Sequence of chain 42.C:
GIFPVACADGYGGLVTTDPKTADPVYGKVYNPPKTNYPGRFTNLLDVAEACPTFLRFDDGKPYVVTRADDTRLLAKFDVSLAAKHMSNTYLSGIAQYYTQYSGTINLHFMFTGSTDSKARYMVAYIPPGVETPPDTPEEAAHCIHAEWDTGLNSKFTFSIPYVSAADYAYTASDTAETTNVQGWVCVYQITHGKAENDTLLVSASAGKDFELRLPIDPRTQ

Sequence of chain 43.B:
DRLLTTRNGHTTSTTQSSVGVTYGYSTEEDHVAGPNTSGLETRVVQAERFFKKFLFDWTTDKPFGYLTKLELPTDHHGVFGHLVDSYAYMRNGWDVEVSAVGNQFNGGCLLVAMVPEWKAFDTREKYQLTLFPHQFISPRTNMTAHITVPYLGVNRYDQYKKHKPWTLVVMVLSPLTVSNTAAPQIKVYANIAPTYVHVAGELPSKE

Binding-site contacts:
Ligand atom O5 contacts residue ARG135 of chain 43.B at 3.2 Å.
Ligand atom S2 contacts residue ARG56 of chain 42.C at 3.4 Å (salt-bridge).
Ligand atom O1S contacts residue ASP59 of chain 42.C at 3.0 Å.
Ligand atom C1 contacts residue ASP133 of chain 43.B at 4.0 Å.
Ligand atom O4 contacts residue THR195 of chain 43.A at 3.7 Å.
Ligand atom O1S contacts residue ASP58 of chain 42.C at 4.1 Å.
Ligand atom O5S contacts residue ASN88 of chain 42.C at 3.0 Å (h-bond).
Ligand atom O5S contacts residue ARG56 of chain 42.C at 3.6 Å (salt-bridge).
Ligand atom O6B contacts residue LYS193 of chain 43.A at 4.1 Å.
Ligand atom O1 contacts residue ASP133 of chain 43.B at 4.1 Å.
Ligand atom O6 contacts residue LYS193 of chain 43.A at 3.5 Å.
Ligand atom O3 contacts residue LYS193 of chain 43.A at 2.8 Å (salt-bridge).
Ligand atom O4S contacts residue ARG56 of chain 42.C at 2.5 Å (salt-bridge).
Ligand atom O6 contacts residue ARG135 of chain 43.B at 3.6 Å.
Ligand atom C3 contacts residue LYS193 of chain 43.A at 3.6 Å.
Ligand atom S1 contacts residue ASP58 of chain 42.C at 3.7 Å.
Ligand atom C6 contacts residue ARG135 of chain 43.B at 3.8 Å.
Ligand atom O6S contacts residue ARG135 of chain 43.B at 3.7 Å.
Ligand atom C5 contacts residue ARG135 of chain 43.B at 4.1 Å.
Ligand atom O2S contacts residue ASP59 of chain 42.C at 3.2 Å.
Ligand atom S2 contacts residue ARG135 of chain 43.B at 4.0 Å.
Ligand atom O3S contacts residue THR134 of chain 43.B at 3.3 Å (h-bond).
Ligand atom S1 contacts residue ASP59 of chain 42.C at 3.7 Å.
Ligand atom C3 contacts residue ARG56 of chain 42.C at 3.9 Å.
Ligand atom O6S contacts residue LYS193 of chain 43.A at 3.4 Å.
Ligand atom O3 contacts residue ARG56 of chain 42.C at 3.9 Å.
Ligand atom C2 contacts residue LYS193 of chain 43.A at 3.6 Å.
Ligand atom S2 contacts residue ASN88 of chain 42.C at 4.0 Å.
Ligand atom C4 contacts residue LYS193 of chain 43.A at 3.4 Å.
Ligand atom O3S contacts residue LYS193 of chain 43.A at 3.1 Å (salt-bridge).
Ligand atom O6S contacts residue ARG56 of chain 42.C at 3.7 Å.
Ligand atom O3 contacts residue ASP59 of chain 42.C at 4.0 Å.
Ligand atom O5S contacts residue ARG135 of chain 43.B at 3.6 Å.
Ligand atom N2 contacts residue ARG56 of chain 42.C at 3.9 Å.
Ligand atom O5 contacts residue LYS193 of chain 43.A at 3.6 Å.
Ligand atom O2S contacts residue ASP58 of chain 42.C at 2.3 Å (salt-bridge).
Ligand atom O6S contacts residue ASN88 of chain 42.C at 3.9 Å.
Ligand atom O2S contacts residue ARG56 of chain 42.C at 4.1 Å.
Ligand atom C6 contacts residue THR134 of chain 43.B at 3.5 Å.
Ligand atom C5 contacts residue THR134 of chain 43.B at 3.9 Å.

Sequence of chain 43.A:
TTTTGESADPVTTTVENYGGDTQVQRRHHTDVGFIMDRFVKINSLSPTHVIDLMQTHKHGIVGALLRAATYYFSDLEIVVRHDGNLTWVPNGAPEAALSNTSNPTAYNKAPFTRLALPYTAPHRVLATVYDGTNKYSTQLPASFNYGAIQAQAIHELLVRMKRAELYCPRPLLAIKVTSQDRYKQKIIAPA

This small molecule binds to this protein.
Small molecule (SMILES): O=C(O)[C@@H]1O[C@@H](O[C@H]2[C@H](O)[C@@H](NS(=O)(=O)O)[C@@H](O)O[C@@H]2COS(=O)(=O)O)[C@H](OS(=O)(=O)O)[C@@H](O)[C@@H]1O[C@H]1O[C@H](COS(=O)(=O)O)[C@@H](O)[C@H](O)[C@H]1NS(=O)(=O)O